Sequence of chain 1.W:
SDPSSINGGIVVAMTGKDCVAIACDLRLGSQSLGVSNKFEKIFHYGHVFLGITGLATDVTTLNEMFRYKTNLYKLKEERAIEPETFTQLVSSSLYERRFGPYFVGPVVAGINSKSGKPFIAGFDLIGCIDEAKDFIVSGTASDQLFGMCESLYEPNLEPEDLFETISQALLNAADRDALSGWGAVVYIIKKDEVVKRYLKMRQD

Binding-site contacts:
Ligand atom C39 contacts residue GLY47 of chain 1.V at 3.6 Å.
Ligand atom C35 contacts residue THR48 of chain 1.V at 3.6 Å.
Ligand atom O9 contacts residue ASP125 of chain 1.W at 3.8 Å.
Ligand atom N30 contacts residue THR21 of chain 1.V at 3.0 Å (h-bond).
Ligand atom O60 contacts residue MES1 of chain 1.PA at 2.5 Å (h-bond).
Ligand atom C58 contacts residue THR1 of chain 1.V at 2.5 Å.
Ligand atom O40 contacts residue THR21 of chain 1.V at 3.0 Å (h-bond).
Ligand atom O48 contacts residue MES1 of chain 1.PA at 3.4 Å (h-bond).
Ligand atom C45 contacts residue ALA49 of chain 1.V at 3.7 Å (hydrophobic).
Ligand atom O29 contacts residue ALA49 of chain 1.V at 3.0 Å (h-bond).
Ligand atom C46 contacts residue SER20 of chain 1.V at 3.7 Å.
Ligand atom C2 contacts residue SER5 of chain 1.W at 3.3 Å.
Ligand atom C34 contacts residue GLY47 of chain 1.V at 3.6 Å.
Ligand atom C28 contacts residue THR21 of chain 1.V at 3.7 Å.
Ligand atom O60 contacts residue THR1 of chain 1.V at 2.6 Å (h-bond).
Ligand atom C45 contacts residue THR52 of chain 1.V at 3.6 Å.
Ligand atom C32 contacts residue THR21 of chain 1.V at 3.7 Å.
Ligand atom C51 contacts residue GLY168 of chain 1.V at 3.6 Å.
Ligand atom C58 contacts residue ARG19 of chain 1.V at 3.2 Å.
Ligand atom O40 contacts residue SER20 of chain 1.V at 3.5 Å (h-bond).
Ligand atom C47 contacts residue THR1 of chain 1.V at 1.4 Å.
Ligand atom C19 contacts residue THR48 of chain 1.V at 3.5 Å.
Ligand atom C51 contacts residue THR1 of chain 1.V at 1.5 Å.
Ligand atom N22 contacts residue ASP125 of chain 1.W at 3.2 Å (salt-bridge).
Ligand atom C31 contacts residue GLY47 of chain 1.V at 3.4 Å.
Ligand atom C44 contacts residue THR1 of chain 1.V at 3.5 Å.
Ligand atom O60 contacts residue SER129 of chain 1.V at 3.4 Å (h-bond).
Ligand atom C58 contacts residue GLY168 of chain 1.V at 3.0 Å.
Ligand atom C43 contacts residue GLY47 of chain 1.V at 3.4 Å.
Ligand atom N41 contacts residue GLY47 of chain 1.V at 3.0 Å (h-bond).
Ligand atom O48 contacts residue THR1 of chain 1.V at 2.3 Å (h-bond).
Ligand atom O48 contacts residue GLY47 of chain 1.V at 3.1 Å (h-bond).
Ligand atom C23 contacts residue THR21 of chain 1.V at 3.5 Å.
Ligand atom C27 contacts residue THR21 of chain 1.V at 3.5 Å.
Ligand atom C43 contacts residue THR1 of chain 1.V at 2.7 Å.
Ligand atom C42 contacts residue THR1 of chain 1.V at 2.3 Å.
Ligand atom C27 contacts residue ALA27 of chain 1.V at 3.4 Å (hydrophobic).
Ligand atom C59 contacts residue THR1 of chain 1.V at 2.5 Å.
Ligand atom C58 contacts residue LYS33 of chain 1.V at 3.7 Å.
Ligand atom N41 contacts residue THR1 of chain 1.V at 3.6 Å.

Sequence of chain 1.V:
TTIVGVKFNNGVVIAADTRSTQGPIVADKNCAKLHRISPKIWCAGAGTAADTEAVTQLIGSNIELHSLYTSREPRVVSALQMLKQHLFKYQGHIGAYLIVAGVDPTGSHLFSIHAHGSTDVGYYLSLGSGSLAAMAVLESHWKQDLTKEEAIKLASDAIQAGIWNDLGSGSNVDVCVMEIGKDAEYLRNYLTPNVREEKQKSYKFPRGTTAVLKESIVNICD

This small molecule binds to this protein.
Small molecule (SMILES): CC(C)C[C@H](NC(=O)[C@H](CCc1ccccc1)NC(=O)CN1CCOCC1)C(=O)N[C@@H](Cc1ccccc1)C(=O)N[C@@H](CC(C)C)[C@@H](O)[C@H](C)CO